Sequence of chain 1.A:
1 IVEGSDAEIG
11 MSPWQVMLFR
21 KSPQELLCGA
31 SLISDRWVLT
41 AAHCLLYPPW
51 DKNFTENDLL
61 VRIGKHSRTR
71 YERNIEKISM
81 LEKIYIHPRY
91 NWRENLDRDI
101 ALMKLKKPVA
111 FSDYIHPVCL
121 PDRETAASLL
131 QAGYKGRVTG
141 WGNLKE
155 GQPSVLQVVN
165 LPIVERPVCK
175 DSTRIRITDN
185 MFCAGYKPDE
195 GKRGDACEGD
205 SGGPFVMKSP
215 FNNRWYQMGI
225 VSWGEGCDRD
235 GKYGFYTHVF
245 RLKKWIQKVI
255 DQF

Binding-site contacts:
Ligand atom C5 contacts residue ASN53 of chain 1.A at 3.6 Å.
Ligand atom C7 contacts residue ASN53 of chain 1.A at 3.2 Å.
Ligand atom N2 contacts residue ASN53 of chain 1.A at 2.9 Å (h-bond).
Ligand atom O6 contacts residue ASN53 of chain 1.A at 4.0 Å.
Ligand atom C8 contacts residue ASN53 of chain 1.A at 4.4 Å.
Ligand atom C3 contacts residue ASN53 of chain 1.A at 3.8 Å.
Ligand atom C8 contacts residue LEU46 of chain 1.A at 4.0 Å (hydrophobic).
Ligand atom C1 contacts residue ASN53 of chain 1.A at 1.4 Å.
Ligand atom O5 contacts residue ASN53 of chain 1.A at 2.3 Å (h-bond).
Ligand atom C7 contacts residue LEU46 of chain 1.A at 4.3 Å (hydrophobic).
Ligand atom O7 contacts residue ASN53 of chain 1.A at 3.0 Å (h-bond).
Ligand atom O6 contacts residue THR55 of chain 1.A at 3.3 Å.
Ligand atom O7 contacts residue LEU46 of chain 1.A at 4.3 Å.
Ligand atom C6 contacts residue THR55 of chain 1.A at 4.0 Å.
Ligand atom C2 contacts residue ASN53 of chain 1.A at 2.4 Å.
Ligand atom C4 contacts residue ASN53 of chain 1.A at 4.2 Å.

A protein and the small-molecule ligand that binds it are described below.
Small molecule (SMILES): CC(=O)N[C@@H]1[C@@H](O)[C@H](O)[C@@H](CO)O[C@H]1O